Sequence of chain 1.A:
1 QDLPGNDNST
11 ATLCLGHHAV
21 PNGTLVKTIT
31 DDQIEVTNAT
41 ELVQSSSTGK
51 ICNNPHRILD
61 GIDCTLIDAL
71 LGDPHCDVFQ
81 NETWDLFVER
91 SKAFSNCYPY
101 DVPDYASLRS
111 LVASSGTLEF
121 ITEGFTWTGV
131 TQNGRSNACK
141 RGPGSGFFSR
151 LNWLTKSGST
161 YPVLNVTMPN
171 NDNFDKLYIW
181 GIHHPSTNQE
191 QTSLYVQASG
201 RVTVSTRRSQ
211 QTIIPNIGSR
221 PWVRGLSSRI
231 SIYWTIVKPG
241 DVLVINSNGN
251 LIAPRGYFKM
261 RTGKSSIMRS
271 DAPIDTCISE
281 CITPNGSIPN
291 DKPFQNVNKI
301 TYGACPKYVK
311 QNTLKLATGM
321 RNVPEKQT

The protein below binds the small molecule below.
Small molecule (SMILES): CC(=O)N[C@H]1[C@H](O[C@H]2[C@H](O)[C@@H](NC(C)=O)CO[C@@H]2CO)O[C@H](CO)[C@@H](O[C@@H]2O[C@H](CO)[C@@H](O)[C@H](O)[C@@H]2O)[C@@H]1O

Binding-site contacts:
Ligand atom C8 contacts residue VAL242 of chain 1.C at 3.7 Å (hydrophobic).
Ligand atom C7 contacts residue SER219 of chain 1.A at 3.6 Å.
Ligand atom C3 contacts residue TRP222 of chain 1.A at 4.2 Å (hydrophobic).
Ligand atom C8 contacts residue THR187 of chain 1.A at 4.4 Å.
Ligand atom C1 contacts residue ASN165 of chain 1.C at 1.4 Å.
Ligand atom N2 contacts residue ASN165 of chain 1.C at 3.0 Å (h-bond).
Ligand atom C6 contacts residue THR167 of chain 1.C at 3.6 Å.
Ligand atom C2 contacts residue ASN165 of chain 1.C at 2.5 Å.
Ligand atom O7 contacts residue TRP222 of chain 1.A at 2.8 Å (h-bond).
Ligand atom C4 contacts residue ASN165 of chain 1.C at 4.2 Å.
Ligand atom O5 contacts residue ASN165 of chain 1.C at 2.3 Å (h-bond).
Ligand atom O7 contacts residue ARG220 of chain 1.A at 4.0 Å.
Ligand atom O5 contacts residue TRP222 of chain 1.A at 4.4 Å.
Ligand atom C5 contacts residue TRP222 of chain 1.A at 3.6 Å (hydrophobic).
Ligand atom C5 contacts residue ASN165 of chain 1.C at 3.6 Å.
Ligand atom C6 contacts residue TRP222 of chain 1.A at 4.3 Å (hydrophobic).
Ligand atom C8 contacts residue VAL244 of chain 1.C at 4.5 Å (hydrophobic).
Ligand atom C4 contacts residue TRP222 of chain 1.A at 3.9 Å (hydrophobic).
Ligand atom O7 contacts residue PRO221 of chain 1.A at 3.1 Å.
Ligand atom C3 contacts residue ASN165 of chain 1.C at 3.8 Å.
Ligand atom C6 contacts residue VAL244 of chain 1.C at 4.4 Å (hydrophobic).
Ligand atom C8 contacts residue PRO221 of chain 1.A at 4.2 Å (hydrophobic).
Ligand atom C7 contacts residue ASN165 of chain 1.C at 3.3 Å.
Ligand atom C8 contacts residue THR167 of chain 1.C at 4.0 Å.
Ligand atom C8 contacts residue SER219 of chain 1.A at 3.6 Å.
Ligand atom O6 contacts residue TRP222 of chain 1.A at 3.0 Å.
Ligand atom O6 contacts residue THR167 of chain 1.C at 3.5 Å.
Ligand atom O3 contacts residue TRP222 of chain 1.A at 3.6 Å.
Ligand atom O7 contacts residue ASN165 of chain 1.C at 3.1 Å (h-bond).
Ligand atom C2 contacts residue TRP222 of chain 1.A at 3.9 Å (hydrophobic).
Ligand atom N2 contacts residue TRP222 of chain 1.A at 4.3 Å.
Ligand atom C1 contacts residue SER219 of chain 1.A at 3.8 Å.
Ligand atom C1 contacts residue TRP222 of chain 1.A at 3.8 Å (hydrophobic).
Ligand atom N2 contacts residue SER219 of chain 1.A at 3.2 Å (h-bond).
Ligand atom C2 contacts residue SER219 of chain 1.A at 4.0 Å.
Ligand atom C3 contacts residue SER219 of chain 1.A at 4.4 Å.
Ligand atom C7 contacts residue PRO221 of chain 1.A at 4.1 Å (hydrophobic).
Ligand atom C7 contacts residue TRP222 of chain 1.A at 3.8 Å (hydrophobic).
Ligand atom O5 contacts residue TRP222 of chain 1.A at 3.9 Å.
Ligand atom O4 contacts residue TRP222 of chain 1.A at 4.5 Å.

Sequence of chain 1.C:
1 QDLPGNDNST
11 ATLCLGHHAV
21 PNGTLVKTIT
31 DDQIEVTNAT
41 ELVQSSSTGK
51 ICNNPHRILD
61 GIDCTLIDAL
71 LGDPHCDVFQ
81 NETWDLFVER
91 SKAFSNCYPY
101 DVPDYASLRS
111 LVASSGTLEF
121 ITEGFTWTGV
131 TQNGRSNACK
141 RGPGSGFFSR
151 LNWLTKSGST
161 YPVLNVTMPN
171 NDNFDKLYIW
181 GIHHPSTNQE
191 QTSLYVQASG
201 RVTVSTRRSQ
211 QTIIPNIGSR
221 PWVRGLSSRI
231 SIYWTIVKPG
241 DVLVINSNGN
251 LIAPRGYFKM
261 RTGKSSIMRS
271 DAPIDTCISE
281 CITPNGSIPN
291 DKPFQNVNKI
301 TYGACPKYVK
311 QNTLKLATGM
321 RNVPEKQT